Sequence of chain 1.D:
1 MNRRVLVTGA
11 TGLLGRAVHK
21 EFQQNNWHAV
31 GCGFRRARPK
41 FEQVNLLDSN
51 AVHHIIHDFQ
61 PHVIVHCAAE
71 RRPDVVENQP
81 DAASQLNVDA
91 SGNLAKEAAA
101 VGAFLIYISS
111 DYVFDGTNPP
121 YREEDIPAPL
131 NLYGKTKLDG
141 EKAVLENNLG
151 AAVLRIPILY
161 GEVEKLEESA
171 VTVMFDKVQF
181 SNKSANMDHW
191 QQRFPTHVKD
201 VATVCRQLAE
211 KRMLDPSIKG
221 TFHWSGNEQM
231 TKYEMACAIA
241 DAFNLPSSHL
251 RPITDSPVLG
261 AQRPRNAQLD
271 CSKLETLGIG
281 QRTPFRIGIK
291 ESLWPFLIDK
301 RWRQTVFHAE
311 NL

Sequence of chain 1.E:
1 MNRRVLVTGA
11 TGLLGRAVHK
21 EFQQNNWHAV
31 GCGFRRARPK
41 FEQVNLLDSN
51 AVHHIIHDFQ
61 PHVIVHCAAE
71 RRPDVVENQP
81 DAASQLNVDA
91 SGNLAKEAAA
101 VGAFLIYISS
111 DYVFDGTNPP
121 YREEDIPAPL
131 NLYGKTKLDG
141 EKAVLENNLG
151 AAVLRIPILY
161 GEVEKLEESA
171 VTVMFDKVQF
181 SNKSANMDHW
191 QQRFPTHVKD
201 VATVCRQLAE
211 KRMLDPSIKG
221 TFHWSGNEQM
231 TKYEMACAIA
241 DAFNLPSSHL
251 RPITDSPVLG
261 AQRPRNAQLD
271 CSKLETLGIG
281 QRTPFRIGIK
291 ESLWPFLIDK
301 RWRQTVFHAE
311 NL

This small molecule binds to this protein.
Small molecule (SMILES): Oc1ccc(/C=C/c2cc(O)cc(O)c2)cc1

Binding-site contacts:
Ligand atom C6 contacts residue VAL306 of chain 1.D at 4.0 Å (hydrophobic).
Ligand atom C11 contacts residue GLU310 of chain 1.D at 3.5 Å.
Ligand atom C4 contacts residue ASP58 of chain 1.E at 3.5 Å.
Ligand atom O1 contacts residue ASN50 of chain 1.E at 3.6 Å.
Ligand atom C2 contacts residue VAL306 of chain 1.D at 3.9 Å (hydrophobic).
Ligand atom C2 contacts residue ARG303 of chain 1.D at 3.7 Å.
Ligand atom C13 contacts residue HIS308 of chain 1.D at 3.1 Å.
Ligand atom C14 contacts residue ASN311 of chain 1.D at 4.0 Å.
Ligand atom C11 contacts residue ASN311 of chain 1.D at 3.9 Å.
Ligand atom C3 contacts residue ASP58 of chain 1.E at 3.6 Å.
Ligand atom C13 contacts residue HIS54 of chain 1.E at 3.7 Å.
Ligand atom C4 contacts residue THR305 of chain 1.D at 3.5 Å.
Ligand atom C9 contacts residue ASN311 of chain 1.D at 3.5 Å.
Ligand atom C1 contacts residue VAL306 of chain 1.D at 3.7 Å (hydrophobic).
Ligand atom C11 contacts residue ASP48 of chain 1.E at 3.6 Å.
Ligand atom C2 contacts residue TRP302 of chain 1.D at 3.9 Å (hydrophobic).
Ligand atom C3 contacts residue ILE55 of chain 1.E at 4.0 Å (hydrophobic).
Ligand atom O2 contacts residue TRP302 of chain 1.D at 3.6 Å.
Ligand atom C12 contacts residue HIS308 of chain 1.D at 4.0 Å.
Ligand atom C9 contacts residue THR305 of chain 1.D at 3.8 Å.
Ligand atom C3 contacts residue VAL306 of chain 1.D at 4.0 Å (hydrophobic).
Ligand atom O2 contacts residue ARG303 of chain 1.D at 3.2 Å.
Ligand atom C14 contacts residue HIS308 of chain 1.D at 3.4 Å.
Ligand atom C14 contacts residue HIS54 of chain 1.E at 3.6 Å.
Ligand atom C11 contacts residue ALA51 of chain 1.E at 3.6 Å (hydrophobic).
Ligand atom O3 contacts residue GLU42 of chain 1.E at 2.7 Å (salt-bridge).
Ligand atom C14 contacts residue THR305 of chain 1.D at 3.5 Å.
Ligand atom C7 contacts residue HIS54 of chain 1.E at 3.9 Å.
Ligand atom C12 contacts residue GLU310 of chain 1.D at 3.3 Å.
Ligand atom C7 contacts residue ALA51 of chain 1.E at 3.9 Å (hydrophobic).
Ligand atom C4 contacts residue ILE55 of chain 1.E at 3.9 Å (hydrophobic).
Ligand atom C4 contacts residue VAL306 of chain 1.D at 3.9 Å (hydrophobic).
Ligand atom O2 contacts residue ASP58 of chain 1.E at 2.7 Å (salt-bridge).
Ligand atom C8 contacts residue THR305 of chain 1.D at 3.1 Å.
Ligand atom C2 contacts residue GLU42 of chain 1.E at 3.7 Å.
Ligand atom C10 contacts residue ALA51 of chain 1.E at 3.4 Å (hydrophobic).
Ligand atom C1 contacts residue GLU42 of chain 1.E at 3.6 Å.
Ligand atom C8 contacts residue ASN311 of chain 1.D at 3.8 Å.
Ligand atom C10 contacts residue ASN311 of chain 1.D at 3.4 Å.
Ligand atom O1 contacts residue GLU310 of chain 1.D at 3.1 Å (salt-bridge).